Binding-site contacts:
Ligand atom CBD contacts residue VAL96 of chain 1.A at 3.9 Å (hydrophobic).
Ligand atom CAA contacts residue LEU42 of chain 1.A at 3.6 Å (hydrophobic).
Ligand atom CBF contacts residue PRO32 of chain 1.A at 3.9 Å (hydrophobic).
Ligand atom CAM contacts residue PRO32 of chain 1.A at 3.5 Å (hydrophobic).
Ligand atom CAW contacts residue VAL37 of chain 1.A at 3.8 Å (hydrophobic).
Ligand atom CAB contacts residue GLN35 of chain 1.A at 3.7 Å.
Ligand atom CBB contacts residue LEU42 of chain 1.A at 4.0 Å (hydrophobic).
Ligand atom OAV contacts residue GLN35 of chain 1.A at 3.8 Å.
Ligand atom CBB contacts residue PRO32 of chain 1.A at 3.9 Å (hydrophobic).
Ligand atom CAI contacts residue ARG95 of chain 1.A at 4.0 Å.
Ligand atom OAF contacts residue PRO32 of chain 1.A at 3.7 Å.
Ligand atom CBE contacts residue ARG95 of chain 1.A at 3.6 Å.
Ligand atom OAU contacts residue PHE99 of chain 1.A at 3.8 Å.
Ligand atom OAF contacts residue ARG95 of chain 1.A at 2.8 Å (salt-bridge).
Ligand atom CAW contacts residue VAL96 of chain 1.A at 3.9 Å (hydrophobic).
Ligand atom CBA contacts residue PRO32 of chain 1.A at 3.7 Å (hydrophobic).
Ligand atom OAU contacts residue ARG95 of chain 1.A at 2.8 Å (salt-bridge).
Ligand atom CAJ contacts residue LEU31 of chain 1.A at 3.9 Å (hydrophobic).
Ligand atom CAC contacts residue VAL37 of chain 1.A at 3.5 Å (hydrophobic).
Ligand atom CBB contacts residue LEU31 of chain 1.A at 4.0 Å (hydrophobic).
Ligand atom OAF contacts residue VAL96 of chain 1.A at 4.0 Å.
Ligand atom CAO contacts residue PRO32 of chain 1.A at 3.8 Å (hydrophobic).
Ligand atom CAZ contacts residue VAL96 of chain 1.A at 3.8 Å (hydrophobic).
Ligand atom OAE contacts residue TYR47 of chain 1.A at 3.9 Å.
Ligand atom CAN contacts residue LEU31 of chain 1.A at 3.7 Å (hydrophobic).
Ligand atom CAK contacts residue ASN90 of chain 1.A at 3.5 Å.
Ligand atom CAD contacts residue PRO32 of chain 1.A at 3.3 Å (hydrophobic).
Ligand atom CAW contacts residue ASN90 of chain 1.A at 3.9 Å.
Ligand atom CAN contacts residue PRO32 of chain 1.A at 3.8 Å (hydrophobic).
Ligand atom CAL contacts residue VAL96 of chain 1.A at 4.0 Å (hydrophobic).
Ligand atom CAC contacts residue PHE33 of chain 1.A at 3.9 Å (hydrophobic).
Ligand atom CAY contacts residue PRO32 of chain 1.A at 3.7 Å (hydrophobic).
Ligand atom CAX contacts residue ARG95 of chain 1.A at 3.6 Å.
Ligand atom CAP contacts residue PRO32 of chain 1.A at 3.6 Å (hydrophobic).
Ligand atom CAO contacts residue LEU42 of chain 1.A at 3.6 Å (hydrophobic).
Ligand atom OAE contacts residue ASN90 of chain 1.A at 3.0 Å (h-bond).
Ligand atom CAA contacts residue ILE44 of chain 1.A at 3.6 Å (hydrophobic).
Ligand atom CAD contacts residue GLN35 of chain 1.A at 3.3 Å.
Ligand atom CAL contacts residue ASN90 of chain 1.A at 3.9 Å.
Ligand atom CAC contacts residue PRO32 of chain 1.A at 3.4 Å (hydrophobic).

A small-molecule ligand and the protein it binds are described below.
Small molecule (SMILES): CCOc1ccc(C(C)=O)cc1-c1cc(NC(=O)c2ccco2)cc(-c2c(C)on(CC)c2=O)c1

Sequence of chain 1.A:
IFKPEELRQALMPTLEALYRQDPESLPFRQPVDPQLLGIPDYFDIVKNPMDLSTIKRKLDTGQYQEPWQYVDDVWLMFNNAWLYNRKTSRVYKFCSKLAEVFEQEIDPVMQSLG